Sequence of chain 1.A:
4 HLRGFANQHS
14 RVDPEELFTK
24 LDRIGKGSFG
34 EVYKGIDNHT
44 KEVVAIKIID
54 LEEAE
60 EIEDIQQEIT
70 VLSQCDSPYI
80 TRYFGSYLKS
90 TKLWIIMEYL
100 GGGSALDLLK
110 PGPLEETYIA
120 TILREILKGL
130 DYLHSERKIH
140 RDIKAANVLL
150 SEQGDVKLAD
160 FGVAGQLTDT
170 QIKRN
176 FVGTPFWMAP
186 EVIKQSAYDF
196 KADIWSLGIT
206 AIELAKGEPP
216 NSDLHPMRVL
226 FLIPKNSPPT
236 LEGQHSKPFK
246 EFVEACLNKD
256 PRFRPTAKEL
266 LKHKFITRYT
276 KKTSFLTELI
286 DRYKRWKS

The protein below binds the small molecule below.
Small molecule (SMILES): CCN(CC)CCNC(=O)c1c(C)[nH]c(/C=C2\C(=O)Nc3ccc(Cl)cc32)c1C

Binding-site contacts:
Ligand atom CAV contacts residue ASP106 of chain 1.A at 3.1 Å.
Ligand atom CAN contacts residue ILE27 of chain 1.A at 3.6 Å (hydrophobic).
Ligand atom CAO contacts residue LEU99 of chain 1.A at 3.3 Å (hydrophobic).
Ligand atom CBB contacts residue ARG26 of chain 1.A at 3.4 Å.
Ligand atom CBA contacts residue TYR288 of chain 1.A at 3.7 Å (hydrophobic).
Ligand atom CAR contacts residue LEU99 of chain 1.A at 3.3 Å (hydrophobic).
Ligand atom CAF contacts residue GLU97 of chain 1.A at 3.8 Å.
Ligand atom NAH contacts residue ALA48 of chain 1.A at 3.3 Å.
Ligand atom CAO contacts residue ILE27 of chain 1.A at 3.8 Å (hydrophobic).
Ligand atom CAZ contacts residue ASP106 of chain 1.A at 3.7 Å.
Ligand atom NAP contacts residue LEU99 of chain 1.A at 3.2 Å (h-bond).
Ligand atom CAE contacts residue LEU148 of chain 1.A at 3.4 Å (hydrophobic).
Ligand atom CAF contacts residue LEU148 of chain 1.A at 3.7 Å (hydrophobic).
Ligand atom CAM contacts residue ILE27 of chain 1.A at 3.5 Å (hydrophobic).
Ligand atom CAF contacts residue ALA48 of chain 1.A at 3.8 Å (hydrophobic).
Ligand atom CAN contacts residue GLY102 of chain 1.A at 3.9 Å.
Ligand atom NAH contacts residue GLU97 of chain 1.A at 2.8 Å (salt-bridge).
Ligand atom CAV contacts residue TYR288 of chain 1.A at 3.7 Å (hydrophobic).
Ligand atom CAI contacts residue ALA48 of chain 1.A at 3.6 Å (hydrophobic).
Ligand atom CAZ contacts residue LYS109 of chain 1.A at 3.3 Å.
Ligand atom CAR contacts residue GLY100 of chain 1.A at 3.7 Å.
Ligand atom CAS contacts residue ILE27 of chain 1.A at 3.3 Å (hydrophobic).
Ligand atom CAG contacts residue LEU148 of chain 1.A at 3.5 Å (hydrophobic).
Ligand atom CAR contacts residue TYR98 of chain 1.A at 3.4 Å (hydrophobic).
Ligand atom CAY contacts residue ILE27 of chain 1.A at 3.1 Å (hydrophobic).
Ligand atom NAU contacts residue ILE27 of chain 1.A at 3.1 Å (h-bond).
Ligand atom OAJ contacts residue ALA48 of chain 1.A at 3.8 Å.
Ligand atom OAJ contacts residue GLU97 of chain 1.A at 3.8 Å.
Ligand atom CAB contacts residue MET96 of chain 1.A at 3.7 Å (hydrophobic).
Ligand atom CAD contacts residue LEU148 of chain 1.A at 3.7 Å (hydrophobic).
Ligand atom NAU contacts residue ASP106 of chain 1.A at 3.1 Å (salt-bridge).
Ligand atom OAJ contacts residue LEU99 of chain 1.A at 3.0 Å (h-bond).
Ligand atom OAJ contacts residue TYR98 of chain 1.A at 3.9 Å.
Ligand atom CAI contacts residue GLU97 of chain 1.A at 3.7 Å.
Ligand atom CAQ contacts residue ILE27 of chain 1.A at 3.2 Å (hydrophobic).
Ligand atom CAV contacts residue ILE27 of chain 1.A at 3.8 Å (hydrophobic).
Ligand atom CAW contacts residue ILE27 of chain 1.A at 3.4 Å (hydrophobic).
Ligand atom NAX contacts residue ILE27 of chain 1.A at 3.8 Å.
Ligand atom CAZ contacts residue TYR288 of chain 1.A at 3.2 Å (hydrophobic).
Ligand atom CBA contacts residue LYS109 of chain 1.A at 3.1 Å.